The protein below binds the small molecule below.
Small molecule (SMILES): CC(=O)N[C@H]1[C@H](O[C@H]2[C@H](O)[C@@H](NC(C)=O)CO[C@@H]2CO)O[C@H](CO)[C@@H](O)[C@@H]1O

Binding-site contacts:
Ligand atom C3 contacts residue ASN821 of chain 1.A at 3.6 Å.
Ligand atom C8 contacts residue VAL886 of chain 1.A at 3.9 Å (hydrophobic).
Ligand atom C2 contacts residue ASN821 of chain 1.A at 2.3 Å.
Ligand atom C7 contacts residue ASN821 of chain 1.A at 3.5 Å.
Ligand atom C1 contacts residue ASN821 of chain 1.A at 1.4 Å.
Ligand atom O5 contacts residue ASN821 of chain 1.A at 2.1 Å (h-bond).
Ligand atom N2 contacts residue ASN821 of chain 1.A at 3.0 Å (h-bond).
Ligand atom C8 contacts residue GLN885 of chain 1.A at 3.6 Å.
Ligand atom C8 contacts residue MET820 of chain 1.A at 4.4 Å (hydrophobic).
Ligand atom C6 contacts residue ASN821 of chain 1.A at 4.4 Å.
Ligand atom C4 contacts residue ASN821 of chain 1.A at 3.9 Å.
Ligand atom O7 contacts residue GLN885 of chain 1.A at 4.1 Å.
Ligand atom C8 contacts residue GLY887 of chain 1.A at 3.4 Å.
Ligand atom O7 contacts residue ASN821 of chain 1.A at 3.6 Å.
Ligand atom C5 contacts residue ASN821 of chain 1.A at 3.4 Å.
Ligand atom C8 contacts residue PRO819 of chain 1.A at 3.9 Å (hydrophobic).
Ligand atom C7 contacts residue GLN885 of chain 1.A at 4.1 Å.

Sequence of chain 1.A:
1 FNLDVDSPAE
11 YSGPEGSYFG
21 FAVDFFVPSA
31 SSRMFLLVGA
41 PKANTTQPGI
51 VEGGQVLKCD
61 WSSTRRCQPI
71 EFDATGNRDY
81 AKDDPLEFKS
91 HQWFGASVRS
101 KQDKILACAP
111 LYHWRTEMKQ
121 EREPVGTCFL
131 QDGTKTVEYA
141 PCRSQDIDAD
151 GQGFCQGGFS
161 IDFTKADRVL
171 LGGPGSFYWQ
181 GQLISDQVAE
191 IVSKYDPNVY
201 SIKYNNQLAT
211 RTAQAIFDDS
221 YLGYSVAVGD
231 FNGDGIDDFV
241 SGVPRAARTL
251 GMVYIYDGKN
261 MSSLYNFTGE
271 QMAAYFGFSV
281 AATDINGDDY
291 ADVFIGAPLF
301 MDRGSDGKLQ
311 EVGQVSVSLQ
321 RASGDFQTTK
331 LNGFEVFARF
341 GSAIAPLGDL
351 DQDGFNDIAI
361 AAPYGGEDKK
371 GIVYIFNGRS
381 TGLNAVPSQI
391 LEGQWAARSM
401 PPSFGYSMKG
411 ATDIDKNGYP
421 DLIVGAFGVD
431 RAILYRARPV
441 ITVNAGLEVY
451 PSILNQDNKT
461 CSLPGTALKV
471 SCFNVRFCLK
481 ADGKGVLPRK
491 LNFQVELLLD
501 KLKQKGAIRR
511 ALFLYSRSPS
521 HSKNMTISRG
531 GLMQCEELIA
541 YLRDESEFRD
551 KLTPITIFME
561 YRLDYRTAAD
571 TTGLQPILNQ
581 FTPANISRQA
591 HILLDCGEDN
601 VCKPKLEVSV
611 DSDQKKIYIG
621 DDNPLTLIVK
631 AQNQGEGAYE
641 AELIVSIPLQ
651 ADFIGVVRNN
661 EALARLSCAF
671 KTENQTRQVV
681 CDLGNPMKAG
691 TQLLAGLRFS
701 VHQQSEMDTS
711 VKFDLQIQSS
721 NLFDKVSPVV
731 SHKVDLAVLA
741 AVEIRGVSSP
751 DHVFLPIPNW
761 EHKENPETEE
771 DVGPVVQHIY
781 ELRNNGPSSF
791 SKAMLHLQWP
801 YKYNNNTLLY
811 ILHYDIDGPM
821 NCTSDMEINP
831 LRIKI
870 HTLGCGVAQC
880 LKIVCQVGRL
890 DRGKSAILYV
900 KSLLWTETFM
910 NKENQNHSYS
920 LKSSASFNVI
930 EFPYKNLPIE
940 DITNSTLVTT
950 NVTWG